Binding-site contacts:
Ligand atom C5 contacts residue ASN165 of chain 1.B at 3.3 Å.
Ligand atom C8 contacts residue ASN165 of chain 1.B at 4.4 Å.
Ligand atom N2 contacts residue ASN164 of chain 1.B at 4.2 Å.
Ligand atom C3 contacts residue GLU132 of chain 1.B at 3.6 Å.
Ligand atom C7 contacts residue ASN164 of chain 1.B at 4.3 Å.
Ligand atom C2 contacts residue ASN165 of chain 1.B at 2.6 Å.
Ligand atom C3 contacts residue ASN165 of chain 1.B at 3.8 Å.
Ligand atom C1 contacts residue ASN165 of chain 1.B at 1.5 Å.
Ligand atom O6 contacts residue GLN115 of chain 1.B at 3.2 Å (h-bond).
Ligand atom N2 contacts residue GLU132 of chain 1.B at 3.0 Å (salt-bridge).
Ligand atom C4 contacts residue ASN165 of chain 1.B at 4.0 Å.
Ligand atom O5 contacts residue ASN165 of chain 1.B at 2.4 Å (h-bond).
Ligand atom C6 contacts residue ASN165 of chain 1.B at 3.1 Å.
Ligand atom C4 contacts residue GLU132 of chain 1.B at 3.7 Å.
Ligand atom C2 contacts residue GLU132 of chain 1.B at 3.2 Å.
Ligand atom O7 contacts residue ASN165 of chain 1.B at 4.2 Å.
Ligand atom C7 contacts residue ASN165 of chain 1.B at 3.8 Å.
Ligand atom O6 contacts residue GLU132 of chain 1.B at 3.4 Å (salt-bridge).
Ligand atom C7 contacts residue GLU132 of chain 1.B at 4.0 Å.
Ligand atom O3 contacts residue GLU132 of chain 1.B at 2.8 Å (salt-bridge).
Ligand atom O7 contacts residue ASN164 of chain 1.B at 3.3 Å.
Ligand atom C1 contacts residue GLU132 of chain 1.B at 4.4 Å.
Ligand atom O6 contacts residue ASN165 of chain 1.B at 3.4 Å (h-bond).
Ligand atom O7 contacts residue GLU132 of chain 1.B at 4.3 Å.
Ligand atom N2 contacts residue ASN165 of chain 1.B at 3.1 Å.

This small molecule binds to this protein.
Small molecule (SMILES): CC(=O)N[C@@H]1[C@@H](O)[C@H](O)[C@@H](CO)O[C@H]1O

Sequence of chain 1.B:
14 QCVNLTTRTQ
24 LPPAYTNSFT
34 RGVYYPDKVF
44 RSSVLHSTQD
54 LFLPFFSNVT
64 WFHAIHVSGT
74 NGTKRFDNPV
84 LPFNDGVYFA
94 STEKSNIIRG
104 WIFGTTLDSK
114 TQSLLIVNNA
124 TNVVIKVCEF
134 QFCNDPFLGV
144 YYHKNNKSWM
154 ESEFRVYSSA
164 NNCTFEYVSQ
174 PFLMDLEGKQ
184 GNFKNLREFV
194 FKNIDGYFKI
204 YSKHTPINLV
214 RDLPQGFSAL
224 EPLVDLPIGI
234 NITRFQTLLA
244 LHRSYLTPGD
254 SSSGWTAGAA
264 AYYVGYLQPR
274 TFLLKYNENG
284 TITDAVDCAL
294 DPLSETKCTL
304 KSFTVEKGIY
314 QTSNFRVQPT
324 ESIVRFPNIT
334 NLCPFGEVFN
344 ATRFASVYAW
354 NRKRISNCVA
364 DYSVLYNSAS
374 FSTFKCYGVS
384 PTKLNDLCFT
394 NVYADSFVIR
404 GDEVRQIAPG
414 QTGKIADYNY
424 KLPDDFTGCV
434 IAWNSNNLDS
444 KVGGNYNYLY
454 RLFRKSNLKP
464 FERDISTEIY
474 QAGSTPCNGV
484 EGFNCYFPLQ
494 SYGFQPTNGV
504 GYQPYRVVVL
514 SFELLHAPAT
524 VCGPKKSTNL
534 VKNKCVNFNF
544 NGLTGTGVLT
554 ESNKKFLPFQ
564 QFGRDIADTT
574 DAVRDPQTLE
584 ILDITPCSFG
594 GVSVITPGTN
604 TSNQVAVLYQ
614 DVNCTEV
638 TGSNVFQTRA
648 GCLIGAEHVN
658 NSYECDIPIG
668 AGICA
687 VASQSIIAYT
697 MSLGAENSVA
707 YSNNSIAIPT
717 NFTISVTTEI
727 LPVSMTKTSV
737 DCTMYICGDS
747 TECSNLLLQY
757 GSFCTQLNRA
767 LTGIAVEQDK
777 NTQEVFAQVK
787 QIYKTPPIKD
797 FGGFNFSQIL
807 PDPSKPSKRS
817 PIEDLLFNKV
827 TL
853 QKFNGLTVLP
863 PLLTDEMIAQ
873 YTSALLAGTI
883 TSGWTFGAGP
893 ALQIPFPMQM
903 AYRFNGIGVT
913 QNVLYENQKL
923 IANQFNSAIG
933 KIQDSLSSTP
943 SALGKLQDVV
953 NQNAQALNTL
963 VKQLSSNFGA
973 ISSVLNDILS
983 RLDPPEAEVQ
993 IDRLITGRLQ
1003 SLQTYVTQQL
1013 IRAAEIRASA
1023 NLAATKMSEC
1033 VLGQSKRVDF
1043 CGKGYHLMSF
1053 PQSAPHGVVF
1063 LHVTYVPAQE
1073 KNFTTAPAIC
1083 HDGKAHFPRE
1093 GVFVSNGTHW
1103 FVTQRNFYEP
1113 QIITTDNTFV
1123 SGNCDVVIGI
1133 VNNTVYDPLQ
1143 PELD